The protein below binds the small molecule below.
Small molecule (SMILES): Nc1cccc(CCCNCc2cccc(OCc3ccc4ccc(N)nc4c3)c2)n1

Sequence of chain 1.A:
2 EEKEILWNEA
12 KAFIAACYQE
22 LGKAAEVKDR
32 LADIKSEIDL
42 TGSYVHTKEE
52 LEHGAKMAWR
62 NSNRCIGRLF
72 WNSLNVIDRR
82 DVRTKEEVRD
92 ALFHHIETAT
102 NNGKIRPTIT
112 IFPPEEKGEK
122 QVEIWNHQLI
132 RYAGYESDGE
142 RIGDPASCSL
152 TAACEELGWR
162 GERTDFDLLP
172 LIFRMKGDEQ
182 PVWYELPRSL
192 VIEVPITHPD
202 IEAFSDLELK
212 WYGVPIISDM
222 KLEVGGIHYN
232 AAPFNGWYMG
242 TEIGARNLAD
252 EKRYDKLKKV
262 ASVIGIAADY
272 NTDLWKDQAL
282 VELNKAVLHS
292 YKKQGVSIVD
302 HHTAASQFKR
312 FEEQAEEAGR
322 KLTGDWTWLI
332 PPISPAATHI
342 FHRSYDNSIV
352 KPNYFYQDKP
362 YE

Binding-site contacts:
Ligand atom C12 contacts residue HEM1 of chain 1.B at 3.6 Å.
Ligand atom O17 contacts residue HEM1 of chain 1.B at 3.8 Å.
Ligand atom C08 contacts residue ARG247 of chain 1.A at 3.7 Å.
Ligand atom C22 contacts residue HEM1 of chain 1.B at 3.6 Å.
Ligand atom C21 contacts residue ILE218 of chain 1.A at 3.5 Å (hydrophobic).
Ligand atom C29 contacts residue HEM1 of chain 1.B at 3.5 Å.
Ligand atom C04 contacts residue THR328 of chain 1.A at 3.4 Å.
Ligand atom C24 contacts residue HEM1 of chain 1.B at 3.0 Å.
Ligand atom C20 contacts residue ILE218 of chain 1.A at 3.5 Å (hydrophobic).
Ligand atom N26 contacts residue TYR239 of chain 1.A at 3.6 Å.
Ligand atom C05 contacts residue TRP329 of chain 1.A at 3.2 Å (hydrophobic).
Ligand atom C11 contacts residue HEM1 of chain 1.B at 3.7 Å.
Ligand atom C28 contacts residue GLU243 of chain 1.A at 3.5 Å.
Ligand atom C09 contacts residue ARG247 of chain 1.A at 3.2 Å.
Ligand atom C08 contacts residue TRP329 of chain 1.A at 3.3 Å (hydrophobic).
Ligand atom C09 contacts residue HEM1 of chain 1.B at 3.0 Å.
Ligand atom N10 contacts residue ARG247 of chain 1.A at 3.4 Å (salt-bridge).
Ligand atom N26 contacts residue HEM1 of chain 1.B at 3.5 Å.
Ligand atom N26 contacts residue TRP238 of chain 1.A at 2.7 Å (h-bond).
Ligand atom C18 contacts residue HEM1 of chain 1.B at 3.4 Å.
Ligand atom N26 contacts residue GLU243 of chain 1.A at 2.8 Å (salt-bridge).
Ligand atom C25 contacts residue HEM1 of chain 1.B at 3.5 Å.
Ligand atom C21 contacts residue HEM1 of chain 1.B at 3.3 Å.
Ligand atom C06 contacts residue TRP329 of chain 1.A at 3.6 Å (hydrophobic).
Ligand atom C15 contacts residue HEM1 of chain 1.B at 3.7 Å.
Ligand atom C21 contacts residue PHE235 of chain 1.A at 3.5 Å (hydrophobic).
Ligand atom C28 contacts residue HEM1 of chain 1.B at 3.8 Å.
Ligand atom C25 contacts residue GLU243 of chain 1.A at 3.6 Å.
Ligand atom C07 contacts residue ARG247 of chain 1.A at 3.5 Å.
Ligand atom C25 contacts residue TRP238 of chain 1.A at 3.9 Å (hydrophobic).
Ligand atom N27 contacts residue HEM1 of chain 1.B at 3.7 Å.
Ligand atom C23 contacts residue HEM1 of chain 1.B at 3.4 Å.
Ligand atom C05 contacts residue THR328 of chain 1.A at 3.6 Å.
Ligand atom C04 contacts residue TRP329 of chain 1.A at 3.4 Å (hydrophobic).
Ligand atom N27 contacts residue GLU243 of chain 1.A at 2.7 Å (salt-bridge).
Ligand atom C16 contacts residue HEM1 of chain 1.B at 3.7 Å.
Ligand atom C07 contacts residue TRP329 of chain 1.A at 3.7 Å (hydrophobic).
Ligand atom C20 contacts residue HEM1 of chain 1.B at 3.5 Å.
Ligand atom C29 contacts residue GLU243 of chain 1.A at 3.5 Å.
Ligand atom C30 contacts residue HEM1 of chain 1.B at 2.9 Å.